Sequence of chain 11.A:
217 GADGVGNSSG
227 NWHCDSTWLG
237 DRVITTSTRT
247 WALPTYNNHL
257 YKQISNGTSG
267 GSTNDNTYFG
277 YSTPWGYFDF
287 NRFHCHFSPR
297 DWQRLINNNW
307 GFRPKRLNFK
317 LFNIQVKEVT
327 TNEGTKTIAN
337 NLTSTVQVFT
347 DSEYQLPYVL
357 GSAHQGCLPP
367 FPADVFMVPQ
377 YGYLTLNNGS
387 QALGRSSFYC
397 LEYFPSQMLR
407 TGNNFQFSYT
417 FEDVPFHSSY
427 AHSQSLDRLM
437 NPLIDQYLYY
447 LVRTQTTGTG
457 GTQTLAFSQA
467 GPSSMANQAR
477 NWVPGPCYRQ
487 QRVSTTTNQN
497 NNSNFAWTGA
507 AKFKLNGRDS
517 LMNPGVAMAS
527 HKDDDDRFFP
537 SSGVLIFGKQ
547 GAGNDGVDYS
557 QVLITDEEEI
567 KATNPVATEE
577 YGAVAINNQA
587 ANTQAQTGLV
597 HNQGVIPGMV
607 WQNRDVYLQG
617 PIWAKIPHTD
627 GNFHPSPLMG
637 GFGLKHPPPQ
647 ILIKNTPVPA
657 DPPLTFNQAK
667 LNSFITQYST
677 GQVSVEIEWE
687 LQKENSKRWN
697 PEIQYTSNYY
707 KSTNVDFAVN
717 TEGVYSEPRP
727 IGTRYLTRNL

This protein binds this small molecule.
Small molecule (SMILES): Nc1ncnc2c1ncn2[C@H]1C[C@H](O)[C@@H](COP(=O)(O)O)O1

Sequence of chain 38.A:
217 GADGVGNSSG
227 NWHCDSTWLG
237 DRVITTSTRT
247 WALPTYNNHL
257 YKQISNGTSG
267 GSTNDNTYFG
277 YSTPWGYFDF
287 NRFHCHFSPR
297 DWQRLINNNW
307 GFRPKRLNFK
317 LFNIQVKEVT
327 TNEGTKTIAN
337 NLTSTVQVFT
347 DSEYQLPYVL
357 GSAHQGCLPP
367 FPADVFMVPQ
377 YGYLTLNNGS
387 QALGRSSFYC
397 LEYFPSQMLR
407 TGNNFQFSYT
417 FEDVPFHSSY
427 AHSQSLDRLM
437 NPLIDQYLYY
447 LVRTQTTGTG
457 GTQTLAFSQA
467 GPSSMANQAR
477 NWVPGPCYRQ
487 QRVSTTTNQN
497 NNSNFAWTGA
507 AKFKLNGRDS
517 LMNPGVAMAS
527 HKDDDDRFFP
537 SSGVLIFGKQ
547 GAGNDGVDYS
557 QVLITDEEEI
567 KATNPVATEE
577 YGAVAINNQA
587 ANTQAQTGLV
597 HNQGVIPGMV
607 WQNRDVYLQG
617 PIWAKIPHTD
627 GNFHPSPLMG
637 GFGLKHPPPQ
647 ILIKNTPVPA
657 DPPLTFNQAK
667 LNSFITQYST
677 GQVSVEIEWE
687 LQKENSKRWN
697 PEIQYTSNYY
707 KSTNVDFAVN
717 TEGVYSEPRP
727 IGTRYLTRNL

Binding-site contacts:
Ligand atom C4 contacts residue PRO631 of chain 38.A at 4.0 Å (hydrophobic).
Ligand atom C4 contacts residue PRO421 of chain 38.A at 4.3 Å (hydrophobic).
Ligand atom C6 contacts residue VAL420 of chain 38.A at 4.0 Å (hydrophobic).
Ligand atom N7 contacts residue PRO421 of chain 38.A at 4.2 Å.
Ligand atom N9 contacts residue HIS630 of chain 38.A at 4.2 Å.
Ligand atom N6 contacts residue SER632 of chain 38.A at 3.3 Å (h-bond).
Ligand atom N9 contacts residue PRO421 of chain 38.A at 4.4 Å.
Ligand atom O2P contacts residue ASP626 of chain 11.A at 4.2 Å.
Ligand atom C2' contacts residue HIS630 of chain 38.A at 3.2 Å.
Ligand atom C5 contacts residue SER632 of chain 38.A at 4.1 Å.
Ligand atom N3 contacts residue GLY639 of chain 38.A at 4.3 Å.
Ligand atom N7 contacts residue HIS630 of chain 38.A at 4.1 Å.
Ligand atom C5 contacts residue PRO631 of chain 38.A at 4.2 Å (hydrophobic).
Ligand atom C1' contacts residue PRO631 of chain 38.A at 4.3 Å (hydrophobic).
Ligand atom C2 contacts residue PRO421 of chain 38.A at 4.5 Å (hydrophobic).
Ligand atom C1' contacts residue HIS630 of chain 38.A at 4.0 Å.
Ligand atom N6 contacts residue VAL420 of chain 38.A at 4.0 Å.
Ligand atom C6 contacts residue PRO421 of chain 38.A at 4.1 Å (hydrophobic).
Ligand atom C8 contacts residue HIS630 of chain 38.A at 3.3 Å.
Ligand atom N6 contacts residue GLY639 of chain 38.A at 3.6 Å (h-bond).
Ligand atom N7 contacts residue ASN609 of chain 38.A at 3.8 Å.
Ligand atom C2 contacts residue GLY639 of chain 38.A at 3.1 Å.
Ligand atom O1P contacts residue LYS641 of chain 11.A at 4.0 Å.
Ligand atom C2 contacts residue VAL420 of chain 38.A at 4.3 Å (hydrophobic).
Ligand atom N3 contacts residue PRO631 of chain 38.A at 3.6 Å.
Ligand atom N1 contacts residue GLY639 of chain 38.A at 3.1 Å (h-bond).
Ligand atom N1 contacts residue PHE638 of chain 38.A at 4.3 Å.
Ligand atom C6 contacts residue PRO631 of chain 38.A at 3.9 Å (hydrophobic).
Ligand atom C8 contacts residue PRO421 of chain 38.A at 4.3 Å (hydrophobic).
Ligand atom N1 contacts residue PRO631 of chain 38.A at 3.5 Å (h-bond).
Ligand atom C2 contacts residue PRO631 of chain 38.A at 3.3 Å (hydrophobic).
Ligand atom N1 contacts residue VAL420 of chain 38.A at 3.7 Å.
Ligand atom C5 contacts residue PRO421 of chain 38.A at 4.1 Å (hydrophobic).
Ligand atom C6 contacts residue SER632 of chain 38.A at 3.9 Å.
Ligand atom N1 contacts residue PRO421 of chain 38.A at 4.3 Å.
Ligand atom N6 contacts residue PHE638 of chain 38.A at 3.9 Å.
Ligand atom N6 contacts residue GLY637 of chain 38.A at 3.7 Å.
Ligand atom C3' contacts residue HIS630 of chain 38.A at 4.4 Å.
Ligand atom C6 contacts residue GLY639 of chain 38.A at 3.8 Å.
Ligand atom N7 contacts residue SER632 of chain 38.A at 4.1 Å.